Sequence of chain 1.C:
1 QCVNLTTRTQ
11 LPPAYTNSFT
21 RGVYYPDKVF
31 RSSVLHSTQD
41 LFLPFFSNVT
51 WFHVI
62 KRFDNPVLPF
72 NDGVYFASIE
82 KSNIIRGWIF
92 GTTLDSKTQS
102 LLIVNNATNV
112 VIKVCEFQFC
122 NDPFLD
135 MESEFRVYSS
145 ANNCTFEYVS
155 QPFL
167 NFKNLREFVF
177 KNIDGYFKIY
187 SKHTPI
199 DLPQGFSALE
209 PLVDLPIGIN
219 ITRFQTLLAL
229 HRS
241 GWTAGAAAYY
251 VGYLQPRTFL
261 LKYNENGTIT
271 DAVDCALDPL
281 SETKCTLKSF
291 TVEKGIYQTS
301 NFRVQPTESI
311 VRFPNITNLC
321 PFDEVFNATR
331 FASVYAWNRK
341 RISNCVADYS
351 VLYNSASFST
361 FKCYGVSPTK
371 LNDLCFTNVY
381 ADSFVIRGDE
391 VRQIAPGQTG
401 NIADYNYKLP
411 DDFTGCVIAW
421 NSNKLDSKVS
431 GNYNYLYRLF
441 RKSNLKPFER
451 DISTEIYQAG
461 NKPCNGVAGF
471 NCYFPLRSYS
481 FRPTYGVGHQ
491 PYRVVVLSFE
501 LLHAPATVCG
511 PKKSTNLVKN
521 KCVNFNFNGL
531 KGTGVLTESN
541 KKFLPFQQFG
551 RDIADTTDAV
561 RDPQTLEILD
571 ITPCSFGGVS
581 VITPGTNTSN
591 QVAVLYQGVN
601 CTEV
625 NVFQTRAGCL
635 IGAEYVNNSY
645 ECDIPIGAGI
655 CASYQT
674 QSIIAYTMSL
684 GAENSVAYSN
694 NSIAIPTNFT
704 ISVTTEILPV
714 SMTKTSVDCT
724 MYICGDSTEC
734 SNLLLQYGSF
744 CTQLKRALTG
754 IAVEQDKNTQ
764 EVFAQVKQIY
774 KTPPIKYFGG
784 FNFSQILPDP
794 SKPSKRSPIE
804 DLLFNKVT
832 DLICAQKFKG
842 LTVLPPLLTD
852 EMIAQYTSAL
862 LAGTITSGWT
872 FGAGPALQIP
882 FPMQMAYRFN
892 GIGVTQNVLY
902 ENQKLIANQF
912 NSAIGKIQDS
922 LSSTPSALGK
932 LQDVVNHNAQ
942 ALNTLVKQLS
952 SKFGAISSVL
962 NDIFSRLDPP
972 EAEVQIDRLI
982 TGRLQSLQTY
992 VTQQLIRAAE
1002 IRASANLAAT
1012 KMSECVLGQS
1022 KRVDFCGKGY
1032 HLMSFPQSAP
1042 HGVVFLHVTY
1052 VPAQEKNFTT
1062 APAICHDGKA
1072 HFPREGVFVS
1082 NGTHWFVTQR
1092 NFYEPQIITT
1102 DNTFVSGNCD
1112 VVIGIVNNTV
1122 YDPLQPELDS

Binding-site contacts:
Ligand atom C3 contacts residue ASN785 of chain 1.C at 3.8 Å.
Ligand atom C2 contacts residue SER787 of chain 1.C at 4.5 Å.
Ligand atom C4 contacts residue ASN785 of chain 1.C at 4.2 Å.
Ligand atom C7 contacts residue ASN785 of chain 1.C at 3.9 Å.
Ligand atom C5 contacts residue ASN785 of chain 1.C at 3.6 Å.
Ligand atom C5 contacts residue SER787 of chain 1.C at 3.6 Å.
Ligand atom O5 contacts residue ASN785 of chain 1.C at 2.3 Å (h-bond).
Ligand atom C1 contacts residue SER787 of chain 1.C at 3.4 Å.
Ligand atom C2 contacts residue ASN785 of chain 1.C at 2.5 Å.
Ligand atom O6 contacts residue SER787 of chain 1.C at 4.1 Å.
Ligand atom O5 contacts residue SER787 of chain 1.C at 3.6 Å.
Ligand atom O7 contacts residue ASN785 of chain 1.C at 4.4 Å.
Ligand atom O6 contacts residue GLN788 of chain 1.C at 3.6 Å.
Ligand atom N2 contacts residue ASN785 of chain 1.C at 2.9 Å (h-bond).
Ligand atom C1 contacts residue ASN785 of chain 1.C at 1.4 Å.

The small molecule below binds the protein below.
Small molecule (SMILES): CC(=O)N[C@H]1[C@H](O[C@H]2[C@H](O)[C@@H](NC(C)=O)CO[C@@H]2CO)O[C@H](CO)[C@@H](O)[C@@H]1O